Sequence of chain 1.C:
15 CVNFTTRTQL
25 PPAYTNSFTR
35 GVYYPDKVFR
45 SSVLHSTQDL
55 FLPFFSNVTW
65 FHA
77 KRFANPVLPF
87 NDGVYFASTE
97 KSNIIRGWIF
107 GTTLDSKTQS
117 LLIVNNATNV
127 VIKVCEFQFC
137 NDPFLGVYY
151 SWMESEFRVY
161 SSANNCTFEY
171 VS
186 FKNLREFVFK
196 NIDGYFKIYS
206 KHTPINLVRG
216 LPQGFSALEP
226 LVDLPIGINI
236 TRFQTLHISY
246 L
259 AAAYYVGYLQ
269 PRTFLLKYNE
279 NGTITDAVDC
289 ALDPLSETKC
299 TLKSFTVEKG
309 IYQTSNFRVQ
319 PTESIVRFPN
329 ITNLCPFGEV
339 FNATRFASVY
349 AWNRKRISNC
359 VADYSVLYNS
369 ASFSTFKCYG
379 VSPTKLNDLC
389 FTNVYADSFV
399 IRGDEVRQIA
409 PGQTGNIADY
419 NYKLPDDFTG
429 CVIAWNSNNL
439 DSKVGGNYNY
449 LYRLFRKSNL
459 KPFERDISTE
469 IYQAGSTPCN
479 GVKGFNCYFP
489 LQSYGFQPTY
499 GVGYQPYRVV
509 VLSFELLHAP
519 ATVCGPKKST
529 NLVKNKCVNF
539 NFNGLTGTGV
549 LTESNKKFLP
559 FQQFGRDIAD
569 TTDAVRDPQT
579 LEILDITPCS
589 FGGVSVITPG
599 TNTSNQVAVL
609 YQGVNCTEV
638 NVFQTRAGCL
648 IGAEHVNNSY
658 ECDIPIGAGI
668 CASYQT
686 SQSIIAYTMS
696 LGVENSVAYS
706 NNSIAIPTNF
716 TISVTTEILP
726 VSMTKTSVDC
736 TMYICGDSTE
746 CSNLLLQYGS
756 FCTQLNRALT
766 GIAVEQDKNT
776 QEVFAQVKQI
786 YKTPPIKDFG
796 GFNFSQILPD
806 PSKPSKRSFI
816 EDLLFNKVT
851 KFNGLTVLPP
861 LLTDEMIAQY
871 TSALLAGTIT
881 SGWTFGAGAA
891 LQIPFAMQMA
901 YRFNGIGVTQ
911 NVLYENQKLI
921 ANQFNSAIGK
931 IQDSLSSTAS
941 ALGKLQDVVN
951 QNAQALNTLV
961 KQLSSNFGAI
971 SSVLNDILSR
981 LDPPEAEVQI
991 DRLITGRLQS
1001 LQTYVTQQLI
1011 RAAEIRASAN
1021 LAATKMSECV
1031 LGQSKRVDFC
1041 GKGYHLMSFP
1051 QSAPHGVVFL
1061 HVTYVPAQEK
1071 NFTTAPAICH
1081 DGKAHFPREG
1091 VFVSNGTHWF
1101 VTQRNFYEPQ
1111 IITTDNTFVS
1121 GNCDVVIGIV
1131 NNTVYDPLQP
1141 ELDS

A protein and the small-molecule ligand that binds it are described below.
Small molecule (SMILES): CC(=O)N[C@@H]1[C@@H](O)[C@H](O)[C@@H](CO)O[C@H]1O

Binding-site contacts:
Ligand atom O6 contacts residue TYR28 of chain 1.C at 3.0 Å.
Ligand atom C2 contacts residue ASN61 of chain 1.C at 2.4 Å.
Ligand atom C1 contacts residue TYR28 of chain 1.C at 4.2 Å (hydrophobic).
Ligand atom N2 contacts residue ASN61 of chain 1.C at 2.9 Å (h-bond).
Ligand atom C1 contacts residue ASN61 of chain 1.C at 1.4 Å.
Ligand atom C8 contacts residue ASN61 of chain 1.C at 4.2 Å.
Ligand atom C4 contacts residue ASN61 of chain 1.C at 4.2 Å.
Ligand atom O5 contacts residue TYR28 of chain 1.C at 3.9 Å.
Ligand atom O7 contacts residue ASN61 of chain 1.C at 3.5 Å (h-bond).
Ligand atom C5 contacts residue TYR28 of chain 1.C at 3.4 Å (hydrophobic).
Ligand atom C6 contacts residue TYR28 of chain 1.C at 3.2 Å (hydrophobic).
Ligand atom C5 contacts residue ASN61 of chain 1.C at 3.7 Å.
Ligand atom C7 contacts residue ASN61 of chain 1.C at 3.4 Å.
Ligand atom O5 contacts residue ASN61 of chain 1.C at 2.4 Å (h-bond).
Ligand atom C3 contacts residue ASN61 of chain 1.C at 3.8 Å.